The protein below binds the small molecule below.
Small molecule (SMILES): O=C1CCCCN1

Sequence of chain 1.A:
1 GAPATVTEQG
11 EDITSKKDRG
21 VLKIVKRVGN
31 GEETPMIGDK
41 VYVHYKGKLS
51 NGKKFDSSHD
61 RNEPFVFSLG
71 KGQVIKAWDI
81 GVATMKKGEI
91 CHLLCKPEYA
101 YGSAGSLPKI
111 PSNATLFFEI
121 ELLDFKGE

Binding-site contacts:
Ligand atom O05 contacts residue TYR101 of chain 1.A at 3.6 Å (h-bond).
Ligand atom C07 contacts residue TYR45 of chain 1.A at 4.4 Å (hydrophobic).
Ligand atom O05 contacts residue ILE75 of chain 1.A at 2.8 Å (h-bond).
Ligand atom N03 contacts residue VAL74 of chain 1.A at 4.2 Å.
Ligand atom O05 contacts residue VAL74 of chain 1.A at 3.2 Å.
Ligand atom C07 contacts residue PHE118 of chain 1.A at 4.0 Å (hydrophobic).
Ligand atom C04 contacts residue ILE75 of chain 1.A at 4.0 Å (hydrophobic).
Ligand atom C04 contacts residue TYR101 of chain 1.A at 3.4 Å (hydrophobic).
Ligand atom C08 contacts residue ASP56 of chain 1.A at 3.9 Å.
Ligand atom C02 contacts residue PHE65 of chain 1.A at 3.9 Å (hydrophobic).
Ligand atom C02 contacts residue TYR101 of chain 1.A at 4.3 Å (hydrophobic).
Ligand atom C07 contacts residue TRP78 of chain 1.A at 4.0 Å (hydrophobic).
Ligand atom C07 contacts residue TYR101 of chain 1.A at 3.8 Å (hydrophobic).
Ligand atom C06 contacts residue PHE118 of chain 1.A at 4.2 Å (hydrophobic).
Ligand atom C06 contacts residue TRP78 of chain 1.A at 3.8 Å (hydrophobic).
Ligand atom C02 contacts residue ASP56 of chain 1.A at 4.5 Å.
Ligand atom C08 contacts residue TRP78 of chain 1.A at 3.7 Å (hydrophobic).
Ligand atom C07 contacts residue ASP56 of chain 1.A at 4.5 Å.
Ligand atom N03 contacts residue PHE65 of chain 1.A at 4.1 Å.
Ligand atom C04 contacts residue VAL74 of chain 1.A at 4.1 Å (hydrophobic).
Ligand atom C02 contacts residue TYR45 of chain 1.A at 4.1 Å (hydrophobic).
Ligand atom N03 contacts residue TYR101 of chain 1.A at 3.8 Å.
Ligand atom C06 contacts residue TYR101 of chain 1.A at 3.5 Å (hydrophobic).
Ligand atom C08 contacts residue TYR45 of chain 1.A at 3.5 Å (hydrophobic).
Ligand atom C06 contacts residue ILE75 of chain 1.A at 4.0 Å (hydrophobic).